A small-molecule ligand and the protein it binds are described below.
Small molecule (SMILES): CC(=O)N[C@H]1[C@H](O[C@H]2[C@H](O)[C@@H](NC(C)=O)CO[C@@H]2CO)O[C@H](CO)[C@@H](O)[C@@H]1O

Sequence of chain 1.A:
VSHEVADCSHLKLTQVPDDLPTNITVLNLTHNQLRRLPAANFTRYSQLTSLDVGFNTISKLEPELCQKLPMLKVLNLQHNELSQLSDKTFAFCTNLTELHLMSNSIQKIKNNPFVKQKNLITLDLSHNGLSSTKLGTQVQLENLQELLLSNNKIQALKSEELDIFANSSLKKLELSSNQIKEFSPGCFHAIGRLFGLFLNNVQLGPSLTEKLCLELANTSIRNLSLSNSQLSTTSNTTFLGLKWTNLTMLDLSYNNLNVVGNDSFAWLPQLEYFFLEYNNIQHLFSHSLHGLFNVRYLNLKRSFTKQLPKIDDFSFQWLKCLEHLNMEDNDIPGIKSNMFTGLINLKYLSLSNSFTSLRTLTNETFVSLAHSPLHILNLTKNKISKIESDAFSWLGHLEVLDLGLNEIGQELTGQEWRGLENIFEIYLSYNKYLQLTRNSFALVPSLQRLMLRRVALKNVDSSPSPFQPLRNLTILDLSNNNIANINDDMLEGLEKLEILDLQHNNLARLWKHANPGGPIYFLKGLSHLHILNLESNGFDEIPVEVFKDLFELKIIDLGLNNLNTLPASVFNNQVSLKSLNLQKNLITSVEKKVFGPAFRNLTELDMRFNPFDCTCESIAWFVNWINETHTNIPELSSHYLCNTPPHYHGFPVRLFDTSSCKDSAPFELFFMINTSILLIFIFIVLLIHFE

Binding-site contacts:
Ligand atom C4 contacts residue ASN413 of chain 1.A at 4.2 Å.
Ligand atom O7 contacts residue LYS416 of chain 1.A at 4.5 Å.
Ligand atom C8 contacts residue VAL435 of chain 1.A at 3.6 Å (hydrophobic).
Ligand atom C5 contacts residue ASN413 of chain 1.A at 3.7 Å.
Ligand atom O5 contacts residue SER387 of chain 1.A at 3.4 Å (h-bond).
Ligand atom N2 contacts residue ASP437 of chain 1.A at 3.6 Å (salt-bridge).
Ligand atom C8 contacts residue TYR462 of chain 1.A at 3.6 Å (hydrophobic).
Ligand atom C2 contacts residue ASP437 of chain 1.A at 4.5 Å.
Ligand atom C8 contacts residue ASP437 of chain 1.A at 4.2 Å.
Ligand atom C1 contacts residue SER387 of chain 1.A at 4.0 Å.
Ligand atom N2 contacts residue ASN413 of chain 1.A at 2.9 Å (h-bond).
Ligand atom C6 contacts residue SER387 of chain 1.A at 4.3 Å.
Ligand atom C7 contacts residue ASP437 of chain 1.A at 4.4 Å.
Ligand atom C7 contacts residue ASN413 of chain 1.A at 3.5 Å.
Ligand atom O5 contacts residue ASN413 of chain 1.A at 2.4 Å (h-bond).
Ligand atom C3 contacts residue ASN413 of chain 1.A at 3.8 Å.
Ligand atom O6 contacts residue GLU363 of chain 1.A at 4.0 Å.
Ligand atom C8 contacts residue LYS416 of chain 1.A at 4.0 Å.
Ligand atom C1 contacts residue ASN413 of chain 1.A at 1.4 Å.
Ligand atom C2 contacts residue ASN413 of chain 1.A at 2.5 Å.
Ligand atom O7 contacts residue ASN413 of chain 1.A at 3.7 Å.
Ligand atom C5 contacts residue SER387 of chain 1.A at 4.3 Å.